Sequence of chain 1.W:
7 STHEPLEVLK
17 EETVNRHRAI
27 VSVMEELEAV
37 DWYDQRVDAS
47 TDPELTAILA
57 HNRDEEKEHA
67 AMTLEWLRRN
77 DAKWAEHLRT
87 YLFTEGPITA

Binding-site contacts:
Ligand atom C contacts residue FE1 of chain 1.KC at 3.4 Å.
Ligand atom CA contacts residue GLU62 of chain 1.W at 4.3 Å.
Ligand atom CA contacts residue FE1 of chain 1.GC at 4.0 Å.
Ligand atom O contacts residue ALA35 of chain 1.V at 4.1 Å.
Ligand atom OXT contacts residue GLU32 of chain 1.W at 3.6 Å.
Ligand atom O2 contacts residue GLU62 of chain 1.W at 3.5 Å (salt-bridge).
Ligand atom O contacts residue GLU32 of chain 1.W at 3.8 Å.
Ligand atom O2 contacts residue GLU31 of chain 1.V at 3.8 Å.
Ligand atom O2 contacts residue TYR39 of chain 1.W at 4.1 Å.
Ligand atom O2 contacts residue FE1 of chain 1.GC at 3.3 Å.
Ligand atom CA contacts residue GLU31 of chain 1.V at 3.5 Å.
Ligand atom O2 contacts residue GLU32 of chain 1.V at 3.0 Å (salt-bridge).
Ligand atom O contacts residue GLU32 of chain 1.V at 3.8 Å.
Ligand atom OXT contacts residue FE1 of chain 1.KC at 3.5 Å.
Ligand atom OXT contacts residue ALA35 of chain 1.W at 3.9 Å.
Ligand atom C contacts residue GLU32 of chain 1.V at 4.4 Å.
Ligand atom C contacts residue GLU32 of chain 1.W at 4.2 Å.
Ligand atom C contacts residue GLU62 of chain 1.V at 3.8 Å.
Ligand atom C contacts residue GLU62 of chain 1.W at 3.9 Å.
Ligand atom O contacts residue GLU62 of chain 1.V at 2.9 Å (salt-bridge).
Ligand atom CA contacts residue ALA35 of chain 1.W at 3.7 Å (hydrophobic).
Ligand atom O contacts residue GLU62 of chain 1.W at 2.8 Å (salt-bridge).
Ligand atom C contacts residue ALA35 of chain 1.V at 3.6 Å (hydrophobic).
Ligand atom C contacts residue ALA35 of chain 1.W at 3.7 Å (hydrophobic).
Ligand atom C contacts residue FE1 of chain 1.GC at 3.5 Å.
Ligand atom O contacts residue FE1 of chain 1.GC at 2.4 Å.
Ligand atom O contacts residue ALA35 of chain 1.W at 4.1 Å.
Ligand atom CA contacts residue ALA35 of chain 1.V at 3.8 Å (hydrophobic).
Ligand atom OXT contacts residue ALA35 of chain 1.V at 3.7 Å.
Ligand atom O contacts residue FE1 of chain 1.KC at 2.6 Å.
Ligand atom CA contacts residue GLU32 of chain 1.V at 4.3 Å.
Ligand atom OXT contacts residue GLU62 of chain 1.V at 3.9 Å.
Ligand atom O2 contacts residue ALA35 of chain 1.W at 3.9 Å.
Ligand atom OXT contacts residue GLU31 of chain 1.W at 3.7 Å.

This small molecule binds to this protein.
Small molecule (SMILES): O=C(O)CO

Sequence of chain 1.V:
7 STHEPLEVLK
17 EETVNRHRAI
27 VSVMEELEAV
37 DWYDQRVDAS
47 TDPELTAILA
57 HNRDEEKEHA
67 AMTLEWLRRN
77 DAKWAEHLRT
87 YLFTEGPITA